A small-molecule ligand and the protein it binds are described below.
Small molecule (SMILES): CC(=O)N[C@H]1[C@H](O[C@H]2[C@H](O)[C@@H](NC(C)=O)CO[C@@H]2CO)O[C@H](CO)[C@@H](O[C@@H]2O[C@H](CO)[C@@H](O)[C@H](O)[C@@H]2O)[C@@H]1O

Sequence of chain 1.A:
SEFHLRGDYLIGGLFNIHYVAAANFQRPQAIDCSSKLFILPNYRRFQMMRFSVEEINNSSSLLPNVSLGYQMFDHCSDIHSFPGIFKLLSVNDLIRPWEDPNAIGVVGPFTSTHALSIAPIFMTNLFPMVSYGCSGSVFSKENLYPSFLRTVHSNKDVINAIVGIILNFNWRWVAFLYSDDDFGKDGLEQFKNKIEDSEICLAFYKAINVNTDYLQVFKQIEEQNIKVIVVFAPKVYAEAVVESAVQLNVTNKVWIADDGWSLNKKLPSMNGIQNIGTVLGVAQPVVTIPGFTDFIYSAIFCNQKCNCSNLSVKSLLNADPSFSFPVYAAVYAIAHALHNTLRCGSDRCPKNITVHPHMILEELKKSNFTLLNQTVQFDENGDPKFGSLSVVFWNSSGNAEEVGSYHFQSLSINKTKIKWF

Sequence of chain 1.B:
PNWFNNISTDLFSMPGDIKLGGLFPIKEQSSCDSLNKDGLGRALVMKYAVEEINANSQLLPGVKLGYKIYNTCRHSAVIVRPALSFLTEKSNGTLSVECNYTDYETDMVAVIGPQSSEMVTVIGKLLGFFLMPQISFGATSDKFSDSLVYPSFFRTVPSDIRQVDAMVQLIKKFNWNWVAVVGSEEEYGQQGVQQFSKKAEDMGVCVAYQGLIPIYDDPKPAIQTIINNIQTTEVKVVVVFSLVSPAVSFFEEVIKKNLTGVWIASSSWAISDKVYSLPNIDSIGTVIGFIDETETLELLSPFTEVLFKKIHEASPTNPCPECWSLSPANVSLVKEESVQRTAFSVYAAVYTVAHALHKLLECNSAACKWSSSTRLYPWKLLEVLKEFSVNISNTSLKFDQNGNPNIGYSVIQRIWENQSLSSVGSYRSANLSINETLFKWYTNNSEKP

Binding-site contacts:
Ligand atom N2 contacts residue ARG33 of chain 1.A at 4.2 Å.
Ligand atom N2 contacts residue ASN114 of chain 1.B at 3.0 Å (h-bond).
Ligand atom C7 contacts residue ARG33 of chain 1.A at 3.1 Å.
Ligand atom C4 contacts residue ASN114 of chain 1.B at 4.2 Å.
Ligand atom C8 contacts residue ARG33 of chain 1.A at 3.1 Å.
Ligand atom C7 contacts residue ASN114 of chain 1.B at 3.5 Å.
Ligand atom C5 contacts residue ASN114 of chain 1.B at 3.5 Å.
Ligand atom C5 contacts residue THR116 of chain 1.B at 3.6 Å.
Ligand atom O7 contacts residue THR116 of chain 1.B at 4.2 Å.
Ligand atom O7 contacts residue TRP400 of chain 1.B at 4.0 Å.
Ligand atom N2 contacts residue GLN35 of chain 1.A at 3.2 Å (h-bond).
Ligand atom O6 contacts residue ASP117 of chain 1.B at 2.6 Å (salt-bridge).
Ligand atom O7 contacts residue ASN114 of chain 1.B at 4.5 Å.
Ligand atom O7 contacts residue ARG33 of chain 1.A at 2.8 Å (salt-bridge).
Ligand atom O5 contacts residue THR116 of chain 1.B at 3.9 Å.
Ligand atom C2 contacts residue ASN114 of chain 1.B at 2.5 Å.
Ligand atom C5 contacts residue ASP117 of chain 1.B at 4.4 Å.
Ligand atom C3 contacts residue ASN114 of chain 1.B at 3.8 Å.
Ligand atom C1 contacts residue ASN114 of chain 1.B at 1.4 Å.
Ligand atom C6 contacts residue THR116 of chain 1.B at 3.5 Å.
Ligand atom C6 contacts residue ASP117 of chain 1.B at 3.0 Å.
Ligand atom O7 contacts residue GLN35 of chain 1.A at 4.1 Å.
Ligand atom C3 contacts residue GLN35 of chain 1.A at 4.5 Å.
Ligand atom O5 contacts residue GLN35 of chain 1.A at 4.5 Å.
Ligand atom O4 contacts residue ARG33 of chain 1.A at 4.4 Å.
Ligand atom C2 contacts residue GLN35 of chain 1.A at 3.8 Å.
Ligand atom O5 contacts residue ASP117 of chain 1.B at 4.5 Å.
Ligand atom C1 contacts residue GLN35 of chain 1.A at 3.3 Å.
Ligand atom C7 contacts residue GLN35 of chain 1.A at 3.9 Å.
Ligand atom C8 contacts residue ASN114 of chain 1.B at 3.5 Å.
Ligand atom O5 contacts residue ASN114 of chain 1.B at 2.3 Å (h-bond).
Ligand atom C1 contacts residue THR116 of chain 1.B at 3.9 Å.